Binding-site contacts:
Ligand atom C5 contacts residue HIS110 of chain 1.C at 3.8 Å.
Ligand atom C2 contacts residue ASN106 of chain 1.C at 2.5 Å.
Ligand atom O5 contacts residue ASN106 of chain 1.C at 2.4 Å (h-bond).
Ligand atom O5 contacts residue SER108 of chain 1.C at 4.5 Å.
Ligand atom C8 contacts residue ASN106 of chain 1.C at 3.8 Å.
Ligand atom C6 contacts residue HIS110 of chain 1.C at 3.5 Å.
Ligand atom C4 contacts residue ASN106 of chain 1.C at 4.2 Å.
Ligand atom O7 contacts residue ASN106 of chain 1.C at 2.8 Å (h-bond).
Ligand atom C5 contacts residue ASN106 of chain 1.C at 3.7 Å.
Ligand atom O6 contacts residue HIS110 of chain 1.C at 4.0 Å.
Ligand atom C2 contacts residue SER108 of chain 1.C at 3.9 Å.
Ligand atom N2 contacts residue SER108 of chain 1.C at 3.5 Å (h-bond).
Ligand atom N2 contacts residue ASN106 of chain 1.C at 2.9 Å (h-bond).
Ligand atom C3 contacts residue ASN106 of chain 1.C at 3.8 Å.
Ligand atom O5 contacts residue HIS110 of chain 1.C at 3.7 Å.
Ligand atom C7 contacts residue ASN106 of chain 1.C at 2.8 Å.
Ligand atom O7 contacts residue SER108 of chain 1.C at 3.4 Å (h-bond).
Ligand atom C1 contacts residue HIS110 of chain 1.C at 4.0 Å.
Ligand atom C1 contacts residue SER108 of chain 1.C at 3.3 Å.
Ligand atom O7 contacts residue SER107 of chain 1.C at 3.5 Å (h-bond).
Ligand atom C1 contacts residue ASN106 of chain 1.C at 1.4 Å.
Ligand atom C7 contacts residue SER108 of chain 1.C at 3.9 Å.

Sequence of chain 1.C:
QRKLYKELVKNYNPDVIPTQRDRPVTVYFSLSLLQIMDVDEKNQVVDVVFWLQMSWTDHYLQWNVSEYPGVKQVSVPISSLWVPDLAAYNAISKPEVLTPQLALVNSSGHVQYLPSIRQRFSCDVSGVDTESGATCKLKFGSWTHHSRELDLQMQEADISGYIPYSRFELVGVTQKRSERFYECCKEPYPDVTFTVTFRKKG

The small molecule below binds the protein below.
Small molecule (SMILES): CC(=O)N[C@@H]1[C@@H](O)[C@H](O)[C@@H](CO)O[C@H]1O